This small molecule binds to this protein.
Small molecule (SMILES): N[C@@H](Cn1cc(Br)c(=O)[nH]c1=O)C(=O)O

Binding-site contacts:
Ligand atom O92 contacts residue ARG96 of chain 1.A at 2.8 Å (salt-bridge).
Ligand atom C9 contacts residue ARG96 of chain 1.A at 3.3 Å.
Ligand atom C9 contacts residue TYR61 of chain 1.A at 3.7 Å (hydrophobic).
Ligand atom BR5 contacts residue THR174 of chain 1.A at 3.7 Å.
Ligand atom O2 contacts residue THR143 of chain 1.A at 3.0 Å (h-bond).
Ligand atom C5 contacts residue GLU193 of chain 1.A at 3.3 Å.
Ligand atom O92 contacts residue GLY141 of chain 1.A at 3.6 Å.
Ligand atom C6 contacts residue GLU193 of chain 1.A at 3.1 Å.
Ligand atom C2 contacts residue THR143 of chain 1.A at 3.3 Å.
Ligand atom C2 contacts residue GLU193 of chain 1.A at 3.8 Å.
Ligand atom O2 contacts residue GLY141 of chain 1.A at 3.6 Å.
Ligand atom C8 contacts residue SER142 of chain 1.A at 3.3 Å.
Ligand atom C9 contacts residue SER142 of chain 1.A at 3.5 Å.
Ligand atom C2 contacts residue LEU138 of chain 1.A at 3.8 Å (hydrophobic).
Ligand atom N8 contacts residue GLU193 of chain 1.A at 2.9 Å (salt-bridge).
Ligand atom C7 contacts residue TYR61 of chain 1.A at 3.6 Å (hydrophobic).
Ligand atom O92 contacts residue SER142 of chain 1.A at 3.0 Å (h-bond).
Ligand atom O91 contacts residue THR91 of chain 1.A at 2.8 Å (h-bond).
Ligand atom N3 contacts residue THR143 of chain 1.A at 2.8 Å (h-bond).
Ligand atom O2 contacts residue SER142 of chain 1.A at 3.1 Å (h-bond).
Ligand atom C9 contacts residue THR91 of chain 1.A at 3.7 Å.
Ligand atom N8 contacts residue TYR220 of chain 1.A at 3.7 Å.
Ligand atom O91 contacts residue PRO89 of chain 1.A at 3.9 Å.
Ligand atom N8 contacts residue PRO89 of chain 1.A at 2.9 Å (h-bond).
Ligand atom O91 contacts residue ARG96 of chain 1.A at 2.6 Å (salt-bridge).
Ligand atom BR5 contacts residue MET196 of chain 1.A at 3.7 Å.
Ligand atom O92 contacts residue TYR61 of chain 1.A at 3.4 Å.
Ligand atom O4 contacts residue LEU192 of chain 1.A at 3.1 Å.
Ligand atom C4 contacts residue THR143 of chain 1.A at 3.8 Å.
Ligand atom C4 contacts residue GLU193 of chain 1.A at 3.6 Å.
Ligand atom C8 contacts residue THR91 of chain 1.A at 3.4 Å.
Ligand atom N1 contacts residue GLU193 of chain 1.A at 3.5 Å (salt-bridge).
Ligand atom N8 contacts residue THR91 of chain 1.A at 2.8 Å (h-bond).
Ligand atom O91 contacts residue LEU90 of chain 1.A at 3.6 Å.
Ligand atom C6 contacts residue LEU138 of chain 1.A at 3.8 Å (hydrophobic).
Ligand atom C8 contacts residue GLU193 of chain 1.A at 3.5 Å.
Ligand atom N3 contacts residue GLU193 of chain 1.A at 3.7 Å.
Ligand atom N1 contacts residue LEU138 of chain 1.A at 3.7 Å.
Ligand atom O4 contacts residue GLU193 of chain 1.A at 3.0 Å (salt-bridge).
Ligand atom O91 contacts residue TYR61 of chain 1.A at 3.7 Å.

Sequence of chain 1.A:
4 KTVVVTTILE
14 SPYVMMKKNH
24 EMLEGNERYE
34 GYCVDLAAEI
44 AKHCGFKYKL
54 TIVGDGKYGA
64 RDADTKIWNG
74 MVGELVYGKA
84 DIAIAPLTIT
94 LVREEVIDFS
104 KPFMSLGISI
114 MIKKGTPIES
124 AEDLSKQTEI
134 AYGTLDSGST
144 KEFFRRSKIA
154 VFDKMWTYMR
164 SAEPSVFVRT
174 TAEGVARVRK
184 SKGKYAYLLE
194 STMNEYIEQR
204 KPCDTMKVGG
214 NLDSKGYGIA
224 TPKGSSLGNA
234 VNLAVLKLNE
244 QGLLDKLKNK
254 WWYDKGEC